Binding-site contacts:
Ligand atom C8 contacts residue VAL613 of chain 1.B at 3.8 Å (hydrophobic).
Ligand atom C8 contacts residue GLY612 of chain 1.B at 3.2 Å.
Ligand atom O2B contacts residue THR611 of chain 1.B at 3.3 Å.
Ligand atom C2 contacts residue ILE778 of chain 1.B at 3.5 Å (hydrophobic).
Ligand atom O2A contacts residue THR616 of chain 1.B at 2.7 Å (h-bond).
Ligand atom PA contacts residue GLY612 of chain 1.B at 3.9 Å.
Ligand atom C6 contacts residue GLU617 of chain 1.B at 3.8 Å.
Ligand atom PG contacts residue THR611 of chain 1.B at 3.9 Å.
Ligand atom N6 contacts residue GLU617 of chain 1.B at 3.7 Å.
Ligand atom C5' contacts residue GLY612 of chain 1.B at 4.1 Å.
Ligand atom N7 contacts residue GLY612 of chain 1.B at 3.6 Å (h-bond).
Ligand atom O1A contacts residue THR616 of chain 1.B at 3.5 Å (h-bond).
Ligand atom S1G contacts residue ARG635 of chain 1.B at 3.4 Å (salt-bridge).
Ligand atom PB contacts residue THR611 of chain 1.B at 4.0 Å.
Ligand atom S1G contacts residue THR611 of chain 1.B at 3.6 Å.
Ligand atom S1G contacts residue ASN759 of chain 1.C at 4.0 Å.
Ligand atom PB contacts residue THR616 of chain 1.B at 3.6 Å.
Ligand atom N3 contacts residue ILE778 of chain 1.B at 3.4 Å.
Ligand atom O2' contacts residue GLN782 of chain 1.B at 4.0 Å.
Ligand atom O1B contacts residue THR616 of chain 1.B at 2.7 Å (h-bond).
Ligand atom O3A contacts residue GLY612 of chain 1.B at 3.3 Å.
Ligand atom N6 contacts residue GLY614 of chain 1.B at 3.3 Å.
Ligand atom N7 contacts residue VAL613 of chain 1.B at 3.2 Å.
Ligand atom C5 contacts residue GLY614 of chain 1.B at 4.0 Å.
Ligand atom N6 contacts residue LEU770 of chain 1.B at 3.4 Å.
Ligand atom N7 contacts residue GLY614 of chain 1.B at 3.0 Å (h-bond).
Ligand atom N1 contacts residue ILE778 of chain 1.B at 3.8 Å.
Ligand atom O1B contacts residue ARG635 of chain 1.B at 4.0 Å.
Ligand atom O1A contacts residue GLU617 of chain 1.B at 3.7 Å.
Ligand atom O3A contacts residue THR616 of chain 1.B at 3.2 Å (h-bond).
Ligand atom O3B contacts residue GLY612 of chain 1.B at 3.1 Å (h-bond).
Ligand atom O3G contacts residue ARG819 of chain 1.B at 3.0 Å (salt-bridge).
Ligand atom N6 contacts residue VAL613 of chain 1.B at 3.5 Å (h-bond).
Ligand atom PA contacts residue THR616 of chain 1.B at 3.2 Å.
Ligand atom O2B contacts residue GLY612 of chain 1.B at 3.0 Å (h-bond).
Ligand atom C8 contacts residue GLY614 of chain 1.B at 3.9 Å.
Ligand atom PB contacts residue GLY612 of chain 1.B at 3.3 Å.
Ligand atom O3B contacts residue THR611 of chain 1.B at 3.4 Å.
Ligand atom O2B contacts residue LYS615 of chain 1.B at 3.3 Å.
Ligand atom O5' contacts residue GLY612 of chain 1.B at 3.2 Å.

The small molecule below binds the protein below.
Small molecule (SMILES): Nc1ncnc2c1ncn2[C@@H]1O[C@H](COP(=O)(O)OP(=O)(O)OP(O)(O)=S)[C@@H](O)[C@H]1O

Sequence of chain 1.B:
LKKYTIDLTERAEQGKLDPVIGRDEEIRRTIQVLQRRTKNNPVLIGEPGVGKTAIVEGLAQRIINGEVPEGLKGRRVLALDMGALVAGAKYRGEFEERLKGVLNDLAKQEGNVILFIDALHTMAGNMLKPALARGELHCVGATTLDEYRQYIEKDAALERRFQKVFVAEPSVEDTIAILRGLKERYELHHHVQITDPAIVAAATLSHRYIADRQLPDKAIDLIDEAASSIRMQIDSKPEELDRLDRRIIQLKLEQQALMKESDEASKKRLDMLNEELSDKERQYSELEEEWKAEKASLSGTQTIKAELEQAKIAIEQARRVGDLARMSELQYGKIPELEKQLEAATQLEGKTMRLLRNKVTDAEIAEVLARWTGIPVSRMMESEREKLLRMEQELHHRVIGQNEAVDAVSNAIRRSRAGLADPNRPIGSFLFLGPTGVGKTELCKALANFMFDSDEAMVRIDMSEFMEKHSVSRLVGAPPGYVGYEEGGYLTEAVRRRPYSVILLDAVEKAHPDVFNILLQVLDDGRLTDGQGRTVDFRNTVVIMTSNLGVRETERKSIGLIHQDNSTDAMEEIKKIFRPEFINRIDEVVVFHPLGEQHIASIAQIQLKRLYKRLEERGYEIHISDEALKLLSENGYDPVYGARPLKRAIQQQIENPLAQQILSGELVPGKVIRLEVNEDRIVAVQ

Sequence of chain 1.C:
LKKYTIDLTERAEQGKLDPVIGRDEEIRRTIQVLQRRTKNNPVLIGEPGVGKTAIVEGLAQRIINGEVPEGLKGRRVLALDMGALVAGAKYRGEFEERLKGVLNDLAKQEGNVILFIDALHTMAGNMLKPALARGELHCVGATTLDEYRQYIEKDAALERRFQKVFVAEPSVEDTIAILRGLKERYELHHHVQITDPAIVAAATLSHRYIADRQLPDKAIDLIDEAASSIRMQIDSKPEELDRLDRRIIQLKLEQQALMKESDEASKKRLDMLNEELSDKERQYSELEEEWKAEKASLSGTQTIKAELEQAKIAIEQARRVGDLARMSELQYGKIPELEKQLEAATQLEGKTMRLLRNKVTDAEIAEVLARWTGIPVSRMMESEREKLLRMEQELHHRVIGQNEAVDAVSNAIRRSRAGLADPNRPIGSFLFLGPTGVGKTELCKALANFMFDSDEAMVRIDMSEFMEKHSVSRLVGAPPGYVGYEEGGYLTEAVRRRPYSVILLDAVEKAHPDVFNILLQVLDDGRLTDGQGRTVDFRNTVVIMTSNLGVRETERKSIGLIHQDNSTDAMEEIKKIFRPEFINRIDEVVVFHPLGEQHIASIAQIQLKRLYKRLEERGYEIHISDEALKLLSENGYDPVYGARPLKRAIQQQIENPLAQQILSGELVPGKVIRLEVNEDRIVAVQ